Binding-site contacts:
Ligand atom C5 contacts residue ASN82 of chain 1.G at 3.6 Å.
Ligand atom C4 contacts residue ASN82 of chain 1.G at 4.1 Å.
Ligand atom O5 contacts residue SER58 of chain 1.G at 3.5 Å.
Ligand atom C7 contacts residue ASN82 of chain 1.G at 3.5 Å.
Ligand atom O7 contacts residue SER58 of chain 1.G at 4.0 Å.
Ligand atom C1 contacts residue ASN82 of chain 1.G at 1.4 Å.
Ligand atom O6 contacts residue ASP23 of chain 1.G at 4.3 Å.
Ligand atom C3 contacts residue ASN82 of chain 1.G at 3.8 Å.
Ligand atom C2 contacts residue ASN82 of chain 1.G at 2.4 Å.
Ligand atom O7 contacts residue ASN82 of chain 1.G at 3.6 Å.
Ligand atom O6 contacts residue TYR25 of chain 1.G at 3.4 Å (h-bond).
Ligand atom O5 contacts residue ASN82 of chain 1.G at 2.3 Å (h-bond).
Ligand atom O7 contacts residue TYR81 of chain 1.G at 3.7 Å.
Ligand atom C6 contacts residue TYR25 of chain 1.G at 3.7 Å (hydrophobic).
Ligand atom C7 contacts residue TYR81 of chain 1.G at 3.9 Å (hydrophobic).
Ligand atom C6 contacts residue SER58 of chain 1.G at 3.5 Å.
Ligand atom C1 contacts residue SER58 of chain 1.G at 3.9 Å.
Ligand atom C5 contacts residue SER58 of chain 1.G at 4.4 Å.
Ligand atom C8 contacts residue TYR81 of chain 1.G at 3.5 Å (hydrophobic).
Ligand atom C2 contacts residue SER58 of chain 1.G at 4.2 Å.
Ligand atom N2 contacts residue ASN82 of chain 1.G at 3.0 Å (h-bond).

Sequence of chain 1.G:
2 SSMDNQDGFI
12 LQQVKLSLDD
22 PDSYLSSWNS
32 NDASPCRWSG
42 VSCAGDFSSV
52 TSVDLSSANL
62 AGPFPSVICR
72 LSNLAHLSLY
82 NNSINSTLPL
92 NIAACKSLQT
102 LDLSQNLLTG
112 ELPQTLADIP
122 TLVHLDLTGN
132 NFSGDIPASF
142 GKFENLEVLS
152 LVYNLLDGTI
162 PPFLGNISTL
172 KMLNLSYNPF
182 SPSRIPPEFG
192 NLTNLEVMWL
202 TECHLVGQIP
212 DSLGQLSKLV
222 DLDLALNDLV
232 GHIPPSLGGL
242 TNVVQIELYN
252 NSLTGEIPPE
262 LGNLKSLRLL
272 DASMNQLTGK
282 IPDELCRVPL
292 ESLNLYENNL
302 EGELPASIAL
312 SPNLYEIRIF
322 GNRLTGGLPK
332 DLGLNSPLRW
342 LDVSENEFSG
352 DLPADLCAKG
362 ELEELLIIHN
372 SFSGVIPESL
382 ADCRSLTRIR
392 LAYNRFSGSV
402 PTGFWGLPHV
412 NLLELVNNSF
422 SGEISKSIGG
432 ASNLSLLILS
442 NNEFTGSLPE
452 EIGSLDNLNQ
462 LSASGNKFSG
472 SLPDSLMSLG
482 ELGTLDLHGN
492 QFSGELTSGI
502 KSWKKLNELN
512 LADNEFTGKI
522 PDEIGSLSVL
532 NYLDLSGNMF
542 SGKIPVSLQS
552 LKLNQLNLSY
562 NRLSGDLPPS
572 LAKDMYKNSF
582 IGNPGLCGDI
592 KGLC

This protein binds this small molecule.
Small molecule (SMILES): CC(=O)N[C@H]1[C@H](O[C@H]2[C@H](O)[C@@H](NC(C)=O)CO[C@@H]2CO)O[C@H](CO)[C@@H](O)[C@@H]1O